Binding-site contacts:
Ligand atom N4 contacts residue GLY185 of chain 1.A at 4.5 Å.
Ligand atom O3 contacts residue SER131 of chain 1.A at 3.8 Å.
Ligand atom C1 contacts residue THR197 of chain 1.A at 3.6 Å.
Ligand atom N4 contacts residue THR198 of chain 1.A at 2.7 Å (h-bond).
Ligand atom O1 contacts residue THR198 of chain 1.A at 3.0 Å (h-bond).
Ligand atom C4 contacts residue TRP291 of chain 1.A at 3.0 Å (hydrophobic).
Ligand atom C1 contacts residue GLY196 of chain 1.A at 3.8 Å.
Ligand atom O3 contacts residue GLY185 of chain 1.A at 3.7 Å.
Ligand atom C4 contacts residue THR198 of chain 1.A at 4.4 Å.
Ligand atom C1 contacts residue TRP291 of chain 1.A at 4.3 Å (hydrophobic).
Ligand atom O1 contacts residue ASP199 of chain 1.A at 4.2 Å.
Ligand atom O1 contacts residue SER94 of chain 1.A at 3.3 Å (h-bond).
Ligand atom O3 contacts residue THR198 of chain 1.A at 4.1 Å.
Ligand atom N4 contacts residue NAD1 of chain 1.C at 2.7 Å (h-bond).
Ligand atom C1 contacts residue SER94 of chain 1.A at 3.2 Å.
Ligand atom C1 contacts residue THR198 of chain 1.A at 4.1 Å.
Ligand atom O2 contacts residue TYR156 of chain 1.A at 4.1 Å.
Ligand atom C4 contacts residue ILE132 of chain 1.A at 4.4 Å (hydrophobic).
Ligand atom O2 contacts residue TRP291 of chain 1.A at 4.4 Å.
Ligand atom O3 contacts residue ILE132 of chain 1.A at 4.2 Å.
Ligand atom C2 contacts residue THR198 of chain 1.A at 3.7 Å.
Ligand atom O2 contacts residue SER94 of chain 1.A at 2.6 Å (h-bond).
Ligand atom C2 contacts residue NAD1 of chain 1.C at 3.6 Å.
Ligand atom O1 contacts residue GLY196 of chain 1.A at 3.5 Å.
Ligand atom C4 contacts residue TYR156 of chain 1.A at 4.4 Å (hydrophobic).
Ligand atom O1 contacts residue THR197 of chain 1.A at 2.6 Å (h-bond).
Ligand atom C3 contacts residue THR198 of chain 1.A at 3.9 Å.
Ligand atom O2 contacts residue LEU93 of chain 1.A at 3.8 Å.
Ligand atom C4 contacts residue ALA133 of chain 1.A at 4.4 Å (hydrophobic).
Ligand atom C2 contacts residue TYR156 of chain 1.A at 4.5 Å (hydrophobic).
Ligand atom O2 contacts residue THR197 of chain 1.A at 3.9 Å.
Ligand atom O2 contacts residue GLY196 of chain 1.A at 3.7 Å.
Ligand atom O3 contacts residue PRO184 of chain 1.A at 3.7 Å.
Ligand atom C4 contacts residue SER131 of chain 1.A at 3.6 Å.
Ligand atom C3 contacts residue TRP291 of chain 1.A at 4.3 Å (hydrophobic).
Ligand atom O1 contacts residue TRP291 of chain 1.A at 4.1 Å.
Ligand atom C3 contacts residue NAD1 of chain 1.C at 3.6 Å.
Ligand atom O3 contacts residue NAD1 of chain 1.C at 3.0 Å.
Ligand atom O3 contacts residue TYR183 of chain 1.A at 4.0 Å.
Ligand atom C3 contacts residue SER131 of chain 1.A at 4.0 Å.

A protein and the small-molecule ligand that binds it are described below.
Small molecule (SMILES): CC(=O)[C@H](N)C(=O)O

Sequence of chain 1.A:
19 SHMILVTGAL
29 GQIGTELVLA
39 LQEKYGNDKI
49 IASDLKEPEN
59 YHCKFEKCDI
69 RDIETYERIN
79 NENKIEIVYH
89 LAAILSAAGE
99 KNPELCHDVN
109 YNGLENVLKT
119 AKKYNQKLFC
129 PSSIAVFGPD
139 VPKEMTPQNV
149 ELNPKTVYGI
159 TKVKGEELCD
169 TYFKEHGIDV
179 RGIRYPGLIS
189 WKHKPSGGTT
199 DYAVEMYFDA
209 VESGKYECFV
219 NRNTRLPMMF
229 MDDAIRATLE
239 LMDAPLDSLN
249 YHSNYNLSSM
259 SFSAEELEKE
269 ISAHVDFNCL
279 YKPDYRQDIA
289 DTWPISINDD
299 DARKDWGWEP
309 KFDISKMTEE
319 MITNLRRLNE